Sequence of chain 48.F:
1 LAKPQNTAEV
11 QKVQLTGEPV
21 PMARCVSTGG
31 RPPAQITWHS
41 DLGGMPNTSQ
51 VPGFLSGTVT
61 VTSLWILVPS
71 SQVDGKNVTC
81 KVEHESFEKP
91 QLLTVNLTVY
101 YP

Binding-site contacts:
Ligand atom C7 contacts residue ASN77 of chain 48.F at 2.7 Å.
Ligand atom C7 contacts residue NAG1 of chain 48.L at 4.3 Å.
Ligand atom C8 contacts residue NAG1 of chain 48.L at 4.3 Å.
Ligand atom N2 contacts residue NAG1 of chain 48.L at 4.2 Å.
Ligand atom C1 contacts residue NAG1 of chain 48.L at 3.4 Å.
Ligand atom C3 contacts residue ASN77 of chain 48.F at 3.7 Å.
Ligand atom O6 contacts residue THR94 of chain 48.F at 4.0 Å.
Ligand atom C5 contacts residue NAG1 of chain 48.L at 4.5 Å.
Ligand atom N2 contacts residue ASN77 of chain 48.F at 2.8 Å (h-bond).
Ligand atom C6 contacts residue THR94 of chain 48.F at 4.0 Å.
Ligand atom O5 contacts residue THR94 of chain 48.F at 3.8 Å.
Ligand atom C4 contacts residue ASN77 of chain 48.F at 4.2 Å.
Ligand atom C8 contacts residue ASN77 of chain 48.F at 4.1 Å.
Ligand atom C1 contacts residue ASN77 of chain 48.F at 1.5 Å.
Ligand atom O5 contacts residue ASN77 of chain 48.F at 2.4 Å (h-bond).
Ligand atom C2 contacts residue NAG1 of chain 48.L at 4.3 Å.
Ligand atom C2 contacts residue ASN77 of chain 48.F at 2.3 Å.
Ligand atom C5 contacts residue ASN77 of chain 48.F at 3.7 Å.
Ligand atom O5 contacts residue NAG1 of chain 48.L at 4.2 Å.
Ligand atom O7 contacts residue ASN77 of chain 48.F at 2.3 Å (h-bond).

This protein binds this small molecule.
Small molecule (SMILES): CC(=O)N[C@H]1[C@H](O[C@H]2[C@H](O)[C@@H](NC(C)=O)CO[C@@H]2CO)O[C@H](CO)[C@@H](O)[C@@H]1O